Binding-site contacts:
Ligand atom C2 contacts residue ASN303 of chain 1.C at 2.5 Å.
Ligand atom C1 contacts residue ASN303 of chain 1.C at 1.5 Å.
Ligand atom C7 contacts residue VAL442 of chain 1.C at 4.2 Å (hydrophobic).
Ligand atom N2 contacts residue ASN303 of chain 1.C at 2.9 Å (h-bond).
Ligand atom O5 contacts residue ILE324 of chain 1.C at 3.3 Å.
Ligand atom C6 contacts residue ILE324 of chain 1.C at 4.1 Å (hydrophobic).
Ligand atom C1 contacts residue ILE324 of chain 1.C at 3.7 Å (hydrophobic).
Ligand atom C4 contacts residue ASN303 of chain 1.C at 4.3 Å.
Ligand atom C3 contacts residue ASN303 of chain 1.C at 3.7 Å.
Ligand atom C5 contacts residue ASN303 of chain 1.C at 3.7 Å.
Ligand atom C5 contacts residue ILE324 of chain 1.C at 3.9 Å (hydrophobic).
Ligand atom O7 contacts residue ASN303 of chain 1.C at 3.2 Å (h-bond).
Ligand atom C8 contacts residue VAL442 of chain 1.C at 3.5 Å (hydrophobic).
Ligand atom O5 contacts residue ASN303 of chain 1.C at 2.4 Å (h-bond).
Ligand atom C8 contacts residue ASN303 of chain 1.C at 4.2 Å.
Ligand atom C8 contacts residue GLY441 of chain 1.C at 4.4 Å.
Ligand atom O7 contacts residue VAL442 of chain 1.C at 4.3 Å.
Ligand atom C7 contacts residue ASN303 of chain 1.C at 3.3 Å.

A small-molecule ligand and the protein it binds are described below.
Small molecule (SMILES): CC(=O)N[C@H]1[C@H](O[C@H]2[C@H](O)[C@@H](NC(C)=O)CO[C@@H]2CO)O[C@H](CO)[C@@H](O)[C@@H]1O

Sequence of chain 1.C:
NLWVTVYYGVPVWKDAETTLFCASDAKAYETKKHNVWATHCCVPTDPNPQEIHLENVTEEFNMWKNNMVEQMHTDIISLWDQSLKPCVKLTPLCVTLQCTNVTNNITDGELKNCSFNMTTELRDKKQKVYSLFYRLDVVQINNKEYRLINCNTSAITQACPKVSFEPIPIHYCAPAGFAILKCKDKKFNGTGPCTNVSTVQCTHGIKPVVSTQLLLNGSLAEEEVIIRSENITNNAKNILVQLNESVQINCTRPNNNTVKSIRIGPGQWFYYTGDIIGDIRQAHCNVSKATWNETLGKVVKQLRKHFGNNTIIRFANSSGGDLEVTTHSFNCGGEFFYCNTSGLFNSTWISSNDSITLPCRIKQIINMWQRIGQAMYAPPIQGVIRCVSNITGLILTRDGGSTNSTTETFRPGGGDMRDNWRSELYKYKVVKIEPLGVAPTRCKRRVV